A protein and the small-molecule ligand that binds it are described below.
Small molecule (SMILES): CCc1oc2cc(O)ccc2c1C(=O)c1cc(I)c(O)c(I)c1

Sequence of chain 1.A:
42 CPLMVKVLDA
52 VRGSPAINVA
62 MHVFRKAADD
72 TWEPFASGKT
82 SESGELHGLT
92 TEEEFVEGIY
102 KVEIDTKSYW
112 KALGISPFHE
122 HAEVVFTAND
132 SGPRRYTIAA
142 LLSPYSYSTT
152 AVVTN

Binding-site contacts:
Ligand atom CAK contacts residue LYS47 of chain 1.A at 4.1 Å.
Ligand atom CAG contacts residue LEU49 of chain 1.A at 3.8 Å (hydrophobic).
Ligand atom CAV contacts residue ALA140 of chain 1.A at 3.6 Å (hydrophobic).
Ligand atom OAW contacts residue LEU142 of chain 1.A at 4.2 Å.
Ligand atom CAR contacts residue LEU142 of chain 1.A at 4.2 Å (hydrophobic).
Ligand atom CAV contacts residue ALA141 of chain 1.A at 3.0 Å (hydrophobic).
Ligand atom CAU contacts residue ALA141 of chain 1.A at 4.4 Å (hydrophobic).
Ligand atom CAS contacts residue LEU142 of chain 1.A at 3.7 Å (hydrophobic).
Ligand atom CAV contacts residue VAL48 of chain 1.A at 4.2 Å (hydrophobic).
Ligand atom CAH contacts residue LEU49 of chain 1.A at 3.8 Å (hydrophobic).
Ligand atom CAV contacts residue LYS47 of chain 1.A at 3.4 Å.
Ligand atom OAB contacts residue LEU142 of chain 1.A at 4.0 Å.
Ligand atom IAP contacts residue THR138 of chain 1.A at 4.2 Å.
Ligand atom CAF contacts residue LEU49 of chain 1.A at 3.4 Å (hydrophobic).
Ligand atom IAN contacts residue LYS47 of chain 1.A at 3.5 Å.
Ligand atom CAE contacts residue LEU142 of chain 1.A at 3.9 Å (hydrophobic).
Ligand atom OAO contacts residue LYS47 of chain 1.A at 3.4 Å (salt-bridge).
Ligand atom CAU contacts residue ALA140 of chain 1.A at 3.4 Å (hydrophobic).
Ligand atom CAA contacts residue ALA140 of chain 1.A at 3.9 Å (hydrophobic).
Ligand atom CAT contacts residue SER149 of chain 1.A at 3.9 Å.
Ligand atom OAW contacts residue SER149 of chain 1.A at 3.0 Å (h-bond).
Ligand atom CAU contacts residue LYS47 of chain 1.A at 4.3 Å.
Ligand atom OAB contacts residue ALA141 of chain 1.A at 4.3 Å.
Ligand atom CAC contacts residue LEU49 of chain 1.A at 3.7 Å (hydrophobic).
Ligand atom CAA contacts residue LEU49 of chain 1.A at 3.8 Å (hydrophobic).
Ligand atom CAU contacts residue LEU49 of chain 1.A at 3.6 Å (hydrophobic).
Ligand atom CAJ contacts residue LYS47 of chain 1.A at 3.9 Å.
Ligand atom CAV contacts residue LEU142 of chain 1.A at 4.1 Å (hydrophobic).
Ligand atom OAB contacts residue ALA140 of chain 1.A at 3.8 Å.
Ligand atom CAT contacts residue LEU142 of chain 1.A at 3.9 Å (hydrophobic).
Ligand atom OAM contacts residue LEU49 of chain 1.A at 3.3 Å.
Ligand atom CAV contacts residue LEU49 of chain 1.A at 3.5 Å (hydrophobic).
Ligand atom CAS contacts residue SER149 of chain 1.A at 3.9 Å.
Ligand atom CAL contacts residue LYS47 of chain 1.A at 3.8 Å.